The small molecule below binds the protein below.
Small molecule (SMILES): Nc1nccc(Oc2ccc(NC(=O)c3c[nH]cc(-c4ccc(F)cc4)c3=O)cc2F)c1Cl

Sequence of chain 1.A:
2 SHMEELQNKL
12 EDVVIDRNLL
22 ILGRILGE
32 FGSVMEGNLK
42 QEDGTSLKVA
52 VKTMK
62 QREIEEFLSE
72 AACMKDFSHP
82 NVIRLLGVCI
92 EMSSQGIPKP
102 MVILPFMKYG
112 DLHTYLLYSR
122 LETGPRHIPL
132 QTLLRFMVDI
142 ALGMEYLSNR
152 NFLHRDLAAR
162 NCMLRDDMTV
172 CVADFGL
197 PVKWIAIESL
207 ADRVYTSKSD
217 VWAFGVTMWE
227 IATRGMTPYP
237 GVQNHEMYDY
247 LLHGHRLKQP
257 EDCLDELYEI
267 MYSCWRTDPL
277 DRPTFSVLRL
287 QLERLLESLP

Binding-site contacts:
Ligand atom C30 contacts residue ASP175 of chain 1.A at 3.2 Å.
Ligand atom O25 contacts residue ALA174 of chain 1.A at 3.7 Å.
Ligand atom C18 contacts residue ASP175 of chain 1.A at 3.2 Å.
Ligand atom C06 contacts residue PRO106 of chain 1.A at 3.1 Å (hydrophobic).
Ligand atom N08 contacts residue DMS1 of chain 1.G at 3.0 Å (h-bond).
Ligand atom C04 contacts residue MET164 of chain 1.A at 3.7 Å (hydrophobic).
Ligand atom C24 contacts residue ASP175 of chain 1.A at 3.7 Å.
Ligand atom C27 contacts residue VAL173 of chain 1.A at 3.4 Å (hydrophobic).
Ligand atom C26 contacts residue ILE84 of chain 1.A at 3.6 Å (hydrophobic).
Ligand atom F31 contacts residue HIS155 of chain 1.A at 3.4 Å.
Ligand atom O25 contacts residue ASP175 of chain 1.A at 2.8 Å (salt-bridge).
Ligand atom O32 contacts residue LYS53 of chain 1.A at 3.0 Å (salt-bridge).
Ligand atom C05 contacts residue ALA51 of chain 1.A at 3.5 Å (hydrophobic).
Ligand atom O09 contacts residue PHE176 of chain 1.A at 3.2 Å.
Ligand atom N01 contacts residue MET108 of chain 1.A at 3.0 Å (h-bond).
Ligand atom C28 contacts residue MET75 of chain 1.A at 3.5 Å (hydrophobic).
Ligand atom CL1 contacts residue DMS1 of chain 1.G at 3.4 Å.
Ligand atom C10 contacts residue PHE176 of chain 1.A at 3.4 Å (hydrophobic).
Ligand atom C14 contacts residue LEU105 of chain 1.A at 3.3 Å (hydrophobic).
Ligand atom F31 contacts residue VAL173 of chain 1.A at 3.7 Å.
Ligand atom C26 contacts residue ALA174 of chain 1.A at 3.7 Å (hydrophobic).
Ligand atom N16 contacts residue ASP175 of chain 1.A at 3.3 Å (salt-bridge).
Ligand atom C02 contacts residue MET164 of chain 1.A at 3.5 Å (hydrophobic).
Ligand atom N01 contacts residue MET164 of chain 1.A at 3.7 Å.
Ligand atom C11 contacts residue PHE176 of chain 1.A at 3.5 Å (hydrophobic).
Ligand atom C26 contacts residue MET75 of chain 1.A at 3.6 Å (hydrophobic).
Ligand atom N01 contacts residue PRO106 of chain 1.A at 3.7 Å.
Ligand atom N08 contacts residue MET108 of chain 1.A at 3.0 Å (h-bond).
Ligand atom C17 contacts residue ASP175 of chain 1.A at 3.3 Å.
Ligand atom N16 contacts residue LEU105 of chain 1.A at 3.5 Å.
Ligand atom C27 contacts residue MET75 of chain 1.A at 3.4 Å (hydrophobic).
Ligand atom C27 contacts residue ALA174 of chain 1.A at 3.6 Å (hydrophobic).
Ligand atom C23 contacts residue ASP175 of chain 1.A at 3.1 Å.
Ligand atom F31 contacts residue LEU148 of chain 1.A at 3.1 Å.
Ligand atom F33 contacts residue LYS53 of chain 1.A at 3.5 Å.
Ligand atom C03 contacts residue MET164 of chain 1.A at 3.6 Å (hydrophobic).
Ligand atom C06 contacts residue ALA51 of chain 1.A at 3.5 Å (hydrophobic).
Ligand atom C06 contacts residue MET108 of chain 1.A at 3.4 Å (hydrophobic).
Ligand atom F33 contacts residue VAL35 of chain 1.A at 3.4 Å.
Ligand atom C13 contacts residue LEU105 of chain 1.A at 3.6 Å (hydrophobic).